Binding-site contacts:
Ligand atom O7 contacts residue ASN118 of chain 1.A at 3.7 Å.
Ligand atom O5 contacts residue ASN118 of chain 1.A at 2.4 Å (h-bond).
Ligand atom O6 contacts residue GLY121 of chain 1.A at 4.0 Å.
Ligand atom O6 contacts residue THR120 of chain 1.A at 4.3 Å.
Ligand atom C1 contacts residue THR120 of chain 1.A at 3.3 Å.
Ligand atom C5 contacts residue THR120 of chain 1.A at 3.5 Å.
Ligand atom C5 contacts residue GLY121 of chain 1.A at 4.2 Å.
Ligand atom O7 contacts residue TYR220 of chain 1.A at 4.2 Å.
Ligand atom O6 contacts residue PHE117 of chain 1.A at 3.4 Å.
Ligand atom C3 contacts residue ASN118 of chain 1.A at 3.8 Å.
Ligand atom O6 contacts residue LEU122 of chain 1.A at 3.0 Å (h-bond).
Ligand atom C8 contacts residue EDO1 of chain 1.N at 3.8 Å.
Ligand atom C2 contacts residue ASN118 of chain 1.A at 2.4 Å.
Ligand atom C6 contacts residue LEU122 of chain 1.A at 3.8 Å (hydrophobic).
Ligand atom C6 contacts residue GLY121 of chain 1.A at 4.4 Å.
Ligand atom C7 contacts residue EDO1 of chain 1.N at 4.3 Å.
Ligand atom C3 contacts residue THR120 of chain 1.A at 4.4 Å.
Ligand atom N2 contacts residue ASN118 of chain 1.A at 2.9 Å (h-bond).
Ligand atom C7 contacts residue ASN118 of chain 1.A at 3.5 Å.
Ligand atom O5 contacts residue THR120 of chain 1.A at 3.6 Å (h-bond).
Ligand atom C1 contacts residue ASN118 of chain 1.A at 1.4 Å.
Ligand atom C2 contacts residue THR120 of chain 1.A at 4.2 Å.
Ligand atom C5 contacts residue ASN118 of chain 1.A at 3.6 Å.
Ligand atom C4 contacts residue ASN118 of chain 1.A at 4.2 Å.

A protein and the small-molecule ligand that binds it are described below.
Small molecule (SMILES): CC(=O)N[C@@H]1[C@@H](O)[C@H](O)[C@@H](CO)O[C@H]1O

Sequence of chain 1.A:
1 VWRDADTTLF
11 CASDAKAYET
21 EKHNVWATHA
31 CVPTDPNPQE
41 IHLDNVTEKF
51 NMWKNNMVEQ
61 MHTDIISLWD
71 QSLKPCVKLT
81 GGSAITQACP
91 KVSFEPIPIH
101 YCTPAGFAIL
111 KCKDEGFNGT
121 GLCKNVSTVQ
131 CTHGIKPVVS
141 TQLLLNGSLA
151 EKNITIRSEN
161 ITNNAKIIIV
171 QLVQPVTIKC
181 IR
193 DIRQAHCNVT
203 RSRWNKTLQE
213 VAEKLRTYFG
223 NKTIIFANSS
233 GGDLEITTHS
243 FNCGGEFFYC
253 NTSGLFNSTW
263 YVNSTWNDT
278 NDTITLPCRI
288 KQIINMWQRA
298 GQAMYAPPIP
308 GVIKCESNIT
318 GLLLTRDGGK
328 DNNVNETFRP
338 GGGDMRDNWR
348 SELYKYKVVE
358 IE